Sequence of chain 2.A:
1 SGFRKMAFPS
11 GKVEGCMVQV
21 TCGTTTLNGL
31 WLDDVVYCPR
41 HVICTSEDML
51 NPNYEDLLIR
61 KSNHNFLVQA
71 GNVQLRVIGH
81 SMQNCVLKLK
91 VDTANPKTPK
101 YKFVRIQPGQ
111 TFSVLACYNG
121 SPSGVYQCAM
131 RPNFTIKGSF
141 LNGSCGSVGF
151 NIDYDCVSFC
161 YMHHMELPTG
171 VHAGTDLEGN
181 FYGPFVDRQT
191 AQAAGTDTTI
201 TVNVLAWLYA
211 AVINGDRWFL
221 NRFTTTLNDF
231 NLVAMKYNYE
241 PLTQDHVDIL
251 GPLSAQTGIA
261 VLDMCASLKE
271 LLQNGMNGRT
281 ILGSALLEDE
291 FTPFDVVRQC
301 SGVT

Binding-site contacts:
Ligand atom C5 contacts residue ASP187 of chain 2.A at 4.1 Å.
Ligand atom CL contacts residue ASP187 of chain 2.A at 3.1 Å.
Ligand atom C6 contacts residue MET49 of chain 2.A at 3.6 Å (hydrophobic).
Ligand atom F contacts residue ARG188 of chain 2.A at 3.5 Å.
Ligand atom C4 contacts residue HIS164 of chain 2.A at 3.6 Å.
Ligand atom N contacts residue HIS164 of chain 2.A at 3.5 Å (h-bond).
Ligand atom C3 contacts residue MET49 of chain 2.A at 3.9 Å (hydrophobic).
Ligand atom CL contacts residue HIS164 of chain 2.A at 3.6 Å.
Ligand atom CL contacts residue HIS41 of chain 2.A at 3.4 Å.
Ligand atom C8 contacts residue HIS41 of chain 2.A at 4.0 Å.
Ligand atom C1 contacts residue HIS41 of chain 2.A at 3.9 Å.
Ligand atom C8 contacts residue HIS164 of chain 2.A at 3.1 Å.
Ligand atom C4 contacts residue MET49 of chain 2.A at 3.5 Å (hydrophobic).
Ligand atom C4 contacts residue HIS41 of chain 2.A at 3.9 Å.
Ligand atom C5 contacts residue ARG188 of chain 2.A at 3.9 Å.
Ligand atom F contacts residue GLN189 of chain 2.A at 3.0 Å.
Ligand atom F contacts residue DMS1 of chain 2.F at 3.0 Å.
Ligand atom C6 contacts residue DMS1 of chain 2.F at 3.5 Å.
Ligand atom O contacts residue HIS164 of chain 2.A at 3.6 Å (h-bond).
Ligand atom C9 contacts residue CYS145 of chain 2.A at 1.8 Å (hydrophobic).
Ligand atom C9 contacts residue HIS164 of chain 2.A at 3.2 Å.
Ligand atom C9 contacts residue HIS41 of chain 2.A at 4.0 Å.
Ligand atom C3 contacts residue HIS41 of chain 2.A at 3.4 Å.
Ligand atom O contacts residue CYS145 of chain 2.A at 3.7 Å.
Ligand atom C3 contacts residue MET165 of chain 2.A at 3.9 Å (hydrophobic).
Ligand atom N contacts residue HIS41 of chain 2.A at 3.1 Å (h-bond).
Ligand atom C4 contacts residue MET165 of chain 2.A at 3.5 Å (hydrophobic).
Ligand atom C7 contacts residue MET49 of chain 2.A at 4.1 Å (hydrophobic).
Ligand atom N contacts residue CYS145 of chain 2.A at 3.0 Å (h-bond).
Ligand atom C5 contacts residue MET49 of chain 2.A at 3.3 Å (hydrophobic).
Ligand atom C2 contacts residue HIS41 of chain 2.A at 4.1 Å.
Ligand atom C2 contacts residue HIS164 of chain 2.A at 4.0 Å.
Ligand atom C contacts residue HIS41 of chain 2.A at 4.0 Å.
Ligand atom C5 contacts residue DMS1 of chain 2.F at 4.1 Å.
Ligand atom C5 contacts residue MET165 of chain 2.A at 3.8 Å (hydrophobic).
Ligand atom C8 contacts residue CYS145 of chain 2.A at 2.7 Å (hydrophobic).
Ligand atom CL contacts residue MET165 of chain 2.A at 3.8 Å.
Ligand atom C3 contacts residue HIS164 of chain 2.A at 3.1 Å.
Ligand atom O contacts residue MET165 of chain 2.A at 3.9 Å.
Ligand atom F contacts residue MET49 of chain 2.A at 4.1 Å.

This small molecule binds to this protein.
Small molecule (SMILES): CC(=O)N[C@@H](C)c1cc(F)cc(Cl)c1